Binding-site contacts:
Ligand atom BR contacts residue TYR178 of chain 1.A at 3.6 Å.
Ligand atom BR contacts residue LEU7 of chain 1.A at 3.7 Å.
Ligand atom BR contacts residue PRO177 of chain 1.A at 3.8 Å.
Ligand atom BR contacts residue LEU63 of chain 1.A at 3.7 Å.

Sequence of chain 1.A:
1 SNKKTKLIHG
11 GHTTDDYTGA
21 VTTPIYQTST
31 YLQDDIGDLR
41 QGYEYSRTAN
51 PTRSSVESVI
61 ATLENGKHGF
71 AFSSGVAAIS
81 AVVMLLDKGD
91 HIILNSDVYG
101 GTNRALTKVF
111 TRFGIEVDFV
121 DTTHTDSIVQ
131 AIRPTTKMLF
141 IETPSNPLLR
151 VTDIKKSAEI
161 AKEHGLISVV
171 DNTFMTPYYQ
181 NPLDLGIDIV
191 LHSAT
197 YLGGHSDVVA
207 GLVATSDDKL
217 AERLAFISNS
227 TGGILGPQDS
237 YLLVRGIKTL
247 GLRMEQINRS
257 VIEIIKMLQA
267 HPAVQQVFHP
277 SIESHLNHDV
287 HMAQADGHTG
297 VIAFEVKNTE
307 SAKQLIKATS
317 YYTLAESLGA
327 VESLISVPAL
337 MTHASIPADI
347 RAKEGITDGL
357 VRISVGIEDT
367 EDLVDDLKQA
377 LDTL

A small-molecule ligand and the protein it binds are described below.
Small molecule (SMILES): O=C(O)CNC(=O)Cn1ccc2ccc(Br)cc21